This small molecule binds to this protein.
Small molecule (SMILES): Cc1cn([C@H]2C[C@H](O)[C@@H](CO[P](=O)(O)O[P](=O)(O)O[C@H]3O[C@H](C)[C@H](O)[C@H](N)[C@H]3O)O2)c(=O)[nH]c1=O

Binding-site contacts:
Ligand atom N3 contacts residue TYR333 of chain 2.A at 3.5 Å.
Ligand atom O2A contacts residue ASN354 of chain 2.A at 3.0 Å (h-bond).
Ligand atom C6Q contacts residue TYR363 of chain 2.A at 3.8 Å (hydrophobic).
Ligand atom O4 contacts residue TYR333 of chain 2.A at 3.7 Å.
Ligand atom O2B contacts residue THR358 of chain 2.A at 2.5 Å (h-bond).
Ligand atom O4 contacts residue ILE330 of chain 2.A at 3.3 Å.
Ligand atom C5M contacts residue TYR363 of chain 2.A at 3.8 Å (hydrophobic).
Ligand atom PA contacts residue ASN354 of chain 2.A at 3.9 Å.
Ligand atom PB contacts residue THR358 of chain 2.A at 3.5 Å.
Ligand atom C4 contacts residue TYR333 of chain 2.A at 3.4 Å (hydrophobic).
Ligand atom O4' contacts residue TRP325 of chain 2.A at 3.5 Å.
Ligand atom O1A contacts residue LYS356 of chain 2.A at 2.5 Å (salt-bridge).
Ligand atom O1B contacts residue LYS356 of chain 2.A at 3.6 Å.
Ligand atom C2 contacts residue TYR333 of chain 2.A at 3.5 Å (hydrophobic).
Ligand atom O5' contacts residue TRP325 of chain 2.A at 3.5 Å.
Ligand atom C4 contacts residue TRP325 of chain 2.A at 3.9 Å (hydrophobic).
Ligand atom PA contacts residue LYS356 of chain 2.A at 3.9 Å.
Ligand atom C6Q contacts residue ASP366 of chain 2.A at 3.5 Å.
Ligand atom O2B contacts residue LYS356 of chain 2.A at 3.5 Å.
Ligand atom O4Q contacts residue ASP366 of chain 2.A at 2.8 Å (salt-bridge).
Ligand atom C2' contacts residue TYR333 of chain 2.A at 3.6 Å (hydrophobic).
Ligand atom O2B contacts residue ASN354 of chain 2.A at 3.0 Å (h-bond).
Ligand atom O4 contacts residue HIS334 of chain 2.A at 3.2 Å.
Ligand atom C5M contacts residue ILE329 of chain 2.A at 3.8 Å (hydrophobic).
Ligand atom C4Q contacts residue ASP366 of chain 2.A at 3.5 Å.
Ligand atom N3Q contacts residue TYR400 of chain 2.A at 3.5 Å.
Ligand atom O2A contacts residue TRP325 of chain 2.A at 2.9 Å (h-bond).
Ligand atom O3B contacts residue THR358 of chain 2.A at 3.4 Å (h-bond).
Ligand atom O2A contacts residue TYR363 of chain 2.A at 2.6 Å (h-bond).
Ligand atom N1 contacts residue TYR333 of chain 2.A at 3.7 Å.
Ligand atom O2 contacts residue TYR333 of chain 2.A at 3.8 Å.
Ligand atom C5 contacts residue TRP325 of chain 2.A at 3.5 Å (hydrophobic).
Ligand atom PA contacts residue TRP325 of chain 2.A at 3.8 Å.
Ligand atom N1 contacts residue TRP325 of chain 2.A at 3.7 Å.
Ligand atom O4Q contacts residue LYS365 of chain 2.A at 3.8 Å.
Ligand atom C6 contacts residue TRP325 of chain 2.A at 3.3 Å (hydrophobic).
Ligand atom C5M contacts residue TRP325 of chain 2.A at 3.5 Å (hydrophobic).
Ligand atom O2Q contacts residue TYR400 of chain 2.A at 3.7 Å.
Ligand atom C5 contacts residue TYR333 of chain 2.A at 3.7 Å (hydrophobic).
Ligand atom C1' contacts residue TYR333 of chain 2.A at 3.8 Å (hydrophobic).

Sequence of chain 2.A:
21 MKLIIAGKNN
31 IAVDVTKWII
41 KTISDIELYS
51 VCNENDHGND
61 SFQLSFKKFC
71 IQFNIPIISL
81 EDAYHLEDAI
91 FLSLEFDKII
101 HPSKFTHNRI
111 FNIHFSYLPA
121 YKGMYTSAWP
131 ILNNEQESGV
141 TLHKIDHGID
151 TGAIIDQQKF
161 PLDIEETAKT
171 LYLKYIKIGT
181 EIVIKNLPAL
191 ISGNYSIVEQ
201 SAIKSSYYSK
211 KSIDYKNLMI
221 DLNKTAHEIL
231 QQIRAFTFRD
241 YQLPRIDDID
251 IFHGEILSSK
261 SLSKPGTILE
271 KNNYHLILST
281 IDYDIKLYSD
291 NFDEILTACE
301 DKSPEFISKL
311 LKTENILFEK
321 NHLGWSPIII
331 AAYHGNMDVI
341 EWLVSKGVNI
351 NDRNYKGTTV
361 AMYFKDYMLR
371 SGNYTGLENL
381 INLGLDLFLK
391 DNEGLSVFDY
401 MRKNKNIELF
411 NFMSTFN